Binding-site contacts:
Ligand atom CBD contacts residue ILE349 of chain 1.E at 4.3 Å (hydrophobic).
Ligand atom CBI contacts residue CYS292 of chain 1.E at 4.4 Å (hydrophobic).
Ligand atom CAN contacts residue PHE285 of chain 1.E at 3.4 Å (hydrophobic).
Ligand atom CAE contacts residue CYS292 of chain 1.E at 3.6 Å (hydrophobic).
Ligand atom CAC contacts residue Y011 of chain 1.M at 4.0 Å.
Ligand atom CAJ contacts residue PHE285 of chain 1.E at 3.5 Å (hydrophobic).
Ligand atom CBH contacts residue CYS292 of chain 1.E at 4.4 Å (hydrophobic).
Ligand atom CAI contacts residue ILE349 of chain 1.E at 3.3 Å (hydrophobic).
Ligand atom CAS contacts residue CYS292 of chain 1.E at 3.5 Å (hydrophobic).
Ligand atom CAZ contacts residue ILE349 of chain 1.E at 4.1 Å (hydrophobic).
Ligand atom CBA contacts residue PHE285 of chain 1.E at 4.5 Å (hydrophobic).
Ligand atom CBF contacts residue CYS292 of chain 1.E at 4.4 Å (hydrophobic).
Ligand atom CAA contacts residue Y011 of chain 1.M at 4.0 Å.
Ligand atom CAD contacts residue ILE349 of chain 1.E at 3.9 Å (hydrophobic).
Ligand atom CBC contacts residue TRP309 of chain 1.E at 4.3 Å (hydrophobic).
Ligand atom CAO contacts residue PHE285 of chain 1.E at 3.7 Å (hydrophobic).
Ligand atom CAK contacts residue ILE349 of chain 1.E at 3.9 Å (hydrophobic).
Ligand atom OAW contacts residue ARG299 of chain 1.E at 4.1 Å.
Ligand atom CAP contacts residue PHE353 of chain 1.E at 4.0 Å (hydrophobic).
Ligand atom CAB contacts residue VAL288 of chain 1.E at 4.2 Å (hydrophobic).
Ligand atom CAV contacts residue PHE314 of chain 1.E at 4.3 Å (hydrophobic).
Ligand atom OAW contacts residue TRP309 of chain 1.E at 4.3 Å.
Ligand atom CAS contacts residue Y011 of chain 1.M at 4.4 Å.
Ligand atom CAE contacts residue THR289 of chain 1.E at 4.3 Å.
Ligand atom CAU contacts residue CYS292 of chain 1.E at 4.0 Å (hydrophobic).
Ligand atom CAU contacts residue Y011 of chain 1.M at 4.0 Å.
Ligand atom CAQ contacts residue PHE353 of chain 1.E at 3.9 Å (hydrophobic).
Ligand atom CAB contacts residue Y011 of chain 1.M at 3.9 Å.
Ligand atom CAD contacts residue CYS292 of chain 1.E at 3.3 Å (hydrophobic).
Ligand atom CAB contacts residue PHE285 of chain 1.E at 4.4 Å (hydrophobic).

Sequence of chain 1.E:
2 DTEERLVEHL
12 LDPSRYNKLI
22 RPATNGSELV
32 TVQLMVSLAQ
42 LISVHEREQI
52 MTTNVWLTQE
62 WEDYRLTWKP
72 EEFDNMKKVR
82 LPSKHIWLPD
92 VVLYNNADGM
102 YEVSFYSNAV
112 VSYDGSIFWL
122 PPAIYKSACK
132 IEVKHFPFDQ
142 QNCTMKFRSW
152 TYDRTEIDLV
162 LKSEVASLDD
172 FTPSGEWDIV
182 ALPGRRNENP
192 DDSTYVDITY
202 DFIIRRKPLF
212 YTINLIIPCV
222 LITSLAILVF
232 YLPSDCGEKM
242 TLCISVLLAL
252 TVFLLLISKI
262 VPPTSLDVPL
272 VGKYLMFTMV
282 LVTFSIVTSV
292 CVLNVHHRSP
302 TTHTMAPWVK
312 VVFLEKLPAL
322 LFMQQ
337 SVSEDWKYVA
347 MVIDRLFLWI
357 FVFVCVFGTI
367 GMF

A small-molecule ligand and the protein it binds are described below.
Small molecule (SMILES): CC(C)CCC[C@@H](C)[C@H]1CC[C@H]2[C@@H]3CC=C4C[C@@H](OC(=O)CCC(=O)O)CC[C@]4(C)[C@H]3CC[C@]12C